This protein binds this small molecule.
Small molecule (SMILES): CC(=O)N[C@@H]1[C@@H](O)[C@H](O)[C@@H](CO)O[C@H]1O

Sequence of chain 1.A:
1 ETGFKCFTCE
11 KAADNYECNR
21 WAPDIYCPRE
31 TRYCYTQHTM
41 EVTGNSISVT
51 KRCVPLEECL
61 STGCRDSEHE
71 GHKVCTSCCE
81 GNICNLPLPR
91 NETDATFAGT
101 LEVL

Binding-site contacts:
Ligand atom C3 contacts residue ASN91 of chain 1.A at 3.8 Å.
Ligand atom C2 contacts residue SO41 of chain 1.E at 3.6 Å.
Ligand atom O5 contacts residue ARG90 of chain 1.A at 3.4 Å (salt-bridge).
Ligand atom C6 contacts residue LYS73 of chain 1.A at 4.3 Å.
Ligand atom O7 contacts residue ASN91 of chain 1.A at 3.4 Å (h-bond).
Ligand atom C6 contacts residue GLY44 of chain 1.A at 4.1 Å.
Ligand atom C2 contacts residue LYS73 of chain 1.A at 4.4 Å.
Ligand atom C6 contacts residue THR43 of chain 1.A at 4.5 Å.
Ligand atom N2 contacts residue ASN91 of chain 1.A at 2.8 Å (h-bond).
Ligand atom C1 contacts residue ARG90 of chain 1.A at 4.0 Å.
Ligand atom C8 contacts residue ASN91 of chain 1.A at 4.4 Å.
Ligand atom C1 contacts residue SO41 of chain 1.E at 4.2 Å.
Ligand atom C6 contacts residue VAL42 of chain 1.A at 3.6 Å (hydrophobic).
Ligand atom C1 contacts residue ASN91 of chain 1.A at 1.4 Å.
Ligand atom C5 contacts residue LYS73 of chain 1.A at 4.3 Å.
Ligand atom C2 contacts residue ASN91 of chain 1.A at 2.5 Å.
Ligand atom C5 contacts residue ASN91 of chain 1.A at 3.7 Å.
Ligand atom O6 contacts residue THR43 of chain 1.A at 3.3 Å (h-bond).
Ligand atom O5 contacts residue LYS73 of chain 1.A at 3.3 Å (salt-bridge).
Ligand atom C4 contacts residue VAL42 of chain 1.A at 4.3 Å (hydrophobic).
Ligand atom C4 contacts residue ASN91 of chain 1.A at 4.3 Å.
Ligand atom N2 contacts residue SO41 of chain 1.E at 3.7 Å.
Ligand atom O5 contacts residue ASN91 of chain 1.A at 2.4 Å (h-bond).
Ligand atom O6 contacts residue VAL42 of chain 1.A at 3.6 Å (h-bond).
Ligand atom C1 contacts residue LYS73 of chain 1.A at 4.0 Å.
Ligand atom C6 contacts residue MET40 of chain 1.A at 4.1 Å (hydrophobic).
Ligand atom C7 contacts residue ASN91 of chain 1.A at 3.3 Å.
Ligand atom O6 contacts residue GLY44 of chain 1.A at 3.5 Å.